A small-molecule ligand and the protein it binds are described below.
Small molecule (SMILES): CCCCCCC(=O)O

Sequence of chain 1.A:
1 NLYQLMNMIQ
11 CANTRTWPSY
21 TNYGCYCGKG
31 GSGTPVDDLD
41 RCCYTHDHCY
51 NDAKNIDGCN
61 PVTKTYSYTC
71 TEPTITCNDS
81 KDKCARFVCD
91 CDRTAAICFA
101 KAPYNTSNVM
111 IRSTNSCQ

Binding-site contacts:
Ligand atom O2 contacts residue HIS46 of chain 1.A at 3.4 Å (h-bond).
Ligand atom O1 contacts residue PHE99 of chain 1.A at 3.9 Å.
Ligand atom C6 contacts residue LYS29 of chain 1.A at 4.3 Å.
Ligand atom C1 contacts residue GLY28 of chain 1.A at 3.9 Å.
Ligand atom C5 contacts residue GLY28 of chain 1.A at 4.4 Å.
Ligand atom C1 contacts residue PHE99 of chain 1.A at 4.2 Å (hydrophobic).
Ligand atom C4 contacts residue TRP17 of chain 1.A at 4.3 Å (hydrophobic).
Ligand atom O2 contacts residue PHE99 of chain 1.A at 4.2 Å.
Ligand atom C3 contacts residue GLY28 of chain 1.A at 3.6 Å.
Ligand atom C1 contacts residue CYS27 of chain 1.A at 4.3 Å (hydrophobic).
Ligand atom O1 contacts residue GLY28 of chain 1.A at 3.5 Å (h-bond).
Ligand atom C7 contacts residue LYS29 of chain 1.A at 3.0 Å.
Ligand atom C7 contacts residue GLY28 of chain 1.A at 3.6 Å.
Ligand atom O1 contacts residue CYS43 of chain 1.A at 3.1 Å (h-bond).
Ligand atom C1 contacts residue CYS43 of chain 1.A at 4.2 Å (hydrophobic).
Ligand atom O2 contacts residue CYS43 of chain 1.A at 4.3 Å.
Ligand atom O1 contacts residue TYR20 of chain 1.A at 3.9 Å.
Ligand atom O1 contacts residue CYS27 of chain 1.A at 3.2 Å.